This protein binds this small molecule.
Small molecule (SMILES): Nc1ncnc2c1ncn2[C@H]1C[C@H](O)[C@@H](COP(=O)(O)O)O1

Sequence of chain 1.GB:
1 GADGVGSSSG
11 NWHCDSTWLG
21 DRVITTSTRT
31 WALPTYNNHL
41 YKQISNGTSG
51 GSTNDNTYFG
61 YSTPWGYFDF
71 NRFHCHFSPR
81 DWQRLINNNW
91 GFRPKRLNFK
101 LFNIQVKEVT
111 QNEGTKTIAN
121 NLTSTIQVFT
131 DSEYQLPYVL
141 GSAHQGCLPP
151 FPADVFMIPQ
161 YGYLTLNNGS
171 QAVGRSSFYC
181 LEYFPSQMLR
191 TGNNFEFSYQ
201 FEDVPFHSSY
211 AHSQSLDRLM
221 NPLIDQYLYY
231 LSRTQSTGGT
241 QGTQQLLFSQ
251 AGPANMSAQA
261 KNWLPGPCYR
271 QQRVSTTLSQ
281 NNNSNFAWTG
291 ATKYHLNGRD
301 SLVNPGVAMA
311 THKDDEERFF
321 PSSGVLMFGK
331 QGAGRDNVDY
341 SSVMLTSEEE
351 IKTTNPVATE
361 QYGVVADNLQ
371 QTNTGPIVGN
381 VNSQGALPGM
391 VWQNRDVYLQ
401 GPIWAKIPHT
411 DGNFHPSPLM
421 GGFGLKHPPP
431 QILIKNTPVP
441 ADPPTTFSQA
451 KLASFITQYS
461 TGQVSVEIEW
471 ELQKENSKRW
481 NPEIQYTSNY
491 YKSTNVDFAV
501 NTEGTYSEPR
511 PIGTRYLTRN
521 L

Sequence of chain 1.FB:
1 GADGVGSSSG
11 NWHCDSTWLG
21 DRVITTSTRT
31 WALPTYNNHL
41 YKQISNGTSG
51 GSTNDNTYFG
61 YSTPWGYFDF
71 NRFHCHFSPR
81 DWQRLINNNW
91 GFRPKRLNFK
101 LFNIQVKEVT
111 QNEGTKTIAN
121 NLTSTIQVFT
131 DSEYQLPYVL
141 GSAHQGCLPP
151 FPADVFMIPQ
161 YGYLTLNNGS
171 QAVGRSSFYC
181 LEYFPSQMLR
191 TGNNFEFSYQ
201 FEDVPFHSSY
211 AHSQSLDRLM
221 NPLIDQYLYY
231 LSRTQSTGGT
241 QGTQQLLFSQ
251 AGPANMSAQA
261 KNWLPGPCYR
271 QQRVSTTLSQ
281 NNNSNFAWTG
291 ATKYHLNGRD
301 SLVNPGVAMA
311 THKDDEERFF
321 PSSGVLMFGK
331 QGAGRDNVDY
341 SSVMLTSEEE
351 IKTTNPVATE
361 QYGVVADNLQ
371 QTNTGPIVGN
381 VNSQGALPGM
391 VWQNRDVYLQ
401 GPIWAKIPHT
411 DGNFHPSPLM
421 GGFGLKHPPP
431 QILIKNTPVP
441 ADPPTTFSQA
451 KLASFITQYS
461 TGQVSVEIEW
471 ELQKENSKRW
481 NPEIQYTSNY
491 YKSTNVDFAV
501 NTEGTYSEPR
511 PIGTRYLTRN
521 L

Binding-site contacts:
Ligand atom N7 contacts residue HIS415 of chain 1.FB at 3.0 Å (h-bond).
Ligand atom OP2 contacts residue DC1 of chain 1.SF at 2.5 Å (h-bond).
Ligand atom C5 contacts residue HIS415 of chain 1.FB at 4.3 Å.
Ligand atom OP1 contacts residue DC1 of chain 1.SF at 2.5 Å (h-bond).
Ligand atom O5' contacts residue DC1 of chain 1.SF at 2.5 Å (h-bond).
Ligand atom C6 contacts residue PRO205 of chain 1.FB at 3.9 Å (hydrophobic).
Ligand atom C2 contacts residue GLY424 of chain 1.FB at 4.1 Å.
Ligand atom N6 contacts residue PRO205 of chain 1.FB at 4.2 Å.
Ligand atom N9 contacts residue PRO416 of chain 1.FB at 4.3 Å.
Ligand atom C2' contacts residue PRO416 of chain 1.FB at 4.5 Å (hydrophobic).
Ligand atom N7 contacts residue PRO416 of chain 1.FB at 3.7 Å.
Ligand atom N1 contacts residue PRO205 of chain 1.FB at 4.0 Å.
Ligand atom C6 contacts residue PRO416 of chain 1.FB at 2.9 Å (hydrophobic).
Ligand atom C8 contacts residue PRO416 of chain 1.FB at 4.5 Å (hydrophobic).
Ligand atom N1 contacts residue PRO416 of chain 1.FB at 3.4 Å (h-bond).
Ligand atom N3 contacts residue PRO205 of chain 1.FB at 4.4 Å.
Ligand atom N6 contacts residue ASN394 of chain 1.FB at 4.3 Å.
Ligand atom C2 contacts residue PRO416 of chain 1.FB at 4.2 Å (hydrophobic).
Ligand atom C4 contacts residue PRO416 of chain 1.FB at 4.0 Å (hydrophobic).
Ligand atom C8 contacts residue HIS415 of chain 1.FB at 3.3 Å.
Ligand atom C5 contacts residue PRO416 of chain 1.FB at 3.2 Å (hydrophobic).
Ligand atom C5' contacts residue DC1 of chain 1.SF at 3.8 Å.
Ligand atom N3 contacts residue PRO416 of chain 1.FB at 4.1 Å.
Ligand atom P contacts residue DC1 of chain 1.SF at 1.6 Å.
Ligand atom C2 contacts residue PRO205 of chain 1.FB at 4.0 Å (hydrophobic).
Ligand atom OP2 contacts residue ASP411 of chain 1.GB at 4.2 Å.
Ligand atom C5 contacts residue PRO205 of chain 1.FB at 4.2 Å (hydrophobic).
Ligand atom N1 contacts residue GLY424 of chain 1.FB at 3.9 Å.
Ligand atom N6 contacts residue SER417 of chain 1.FB at 3.5 Å.
Ligand atom O4' contacts residue DC1 of chain 1.SF at 4.2 Å.
Ligand atom N6 contacts residue PRO416 of chain 1.FB at 2.8 Å (h-bond).